This protein binds this small molecule.
Small molecule (SMILES): CC[C@H](C)[C@H](NC(=O)[C@H](CO)NC(=O)[C@H](CCCN=C(N)N)NC(=O)[C@@H](NC(=O)[C@@H]1CCCN1C(=O)[C@@H]1CCCN1C(=O)[C@H](C)N)C(C)C)C(=O)N[C@H](C=O)Cc1ccc(O)cc1

Binding-site contacts:
Ligand atom CD1 contacts residue TYR94 of chain 3.X at 3.5 Å (hydrophobic).
Ligand atom O contacts residue ASN227 of chain 3.X at 3.6 Å.
Ligand atom N contacts residue ASN227 of chain 3.X at 3.0 Å (h-bond).
Ligand atom CB contacts residue ASP233 of chain 3.X at 3.0 Å.
Ligand atom CG contacts residue ASP233 of chain 3.X at 3.0 Å.
Ligand atom N contacts residue THR235 of chain 3.X at 3.9 Å.
Ligand atom N contacts residue THR235 of chain 3.X at 3.5 Å (h-bond).
Ligand atom C contacts residue THR235 of chain 3.X at 3.6 Å.
Ligand atom C contacts residue THR235 of chain 3.X at 3.6 Å.
Ligand atom O contacts residue HIS277 of chain 3.X at 3.4 Å.
Ligand atom CA contacts residue ASN227 of chain 3.X at 3.7 Å.
Ligand atom C contacts residue ASN227 of chain 3.X at 3.5 Å.
Ligand atom CG contacts residue LYS234 of chain 3.X at 3.3 Å.
Ligand atom O contacts residue THR235 of chain 3.X at 3.1 Å (h-bond).
Ligand atom CG contacts residue TYR273 of chain 3.X at 3.6 Å (hydrophobic).
Ligand atom O contacts residue LYS234 of chain 3.X at 3.6 Å.
Ligand atom CG contacts residue HIS277 of chain 3.X at 3.8 Å.
Ligand atom CD contacts residue TYR273 of chain 3.X at 3.3 Å (hydrophobic).
Ligand atom O contacts residue TYR94 of chain 3.X at 2.9 Å.
Ligand atom C contacts residue ASN281 of chain 3.X at 3.8 Å.
Ligand atom CG2 contacts residue GLU236 of chain 3.X at 3.3 Å.
Ligand atom O contacts residue LEU286 of chain 3.X at 3.2 Å.
Ligand atom CG2 contacts residue LEU286 of chain 3.X at 3.7 Å (hydrophobic).
Ligand atom CB contacts residue HIS277 of chain 3.X at 3.7 Å.
Ligand atom CD1 contacts residue TYR91 of chain 3.X at 3.9 Å (hydrophobic).
Ligand atom CG1 contacts residue TYR94 of chain 3.X at 3.8 Å (hydrophobic).
Ligand atom CB contacts residue LEU286 of chain 3.X at 3.9 Å (hydrophobic).
Ligand atom O contacts residue THR235 of chain 3.X at 3.0 Å (h-bond).
Ligand atom CA contacts residue THR235 of chain 3.X at 3.6 Å.
Ligand atom CB contacts residue TYR238 of chain 3.X at 3.6 Å (hydrophobic).
Ligand atom C contacts residue LEU286 of chain 3.X at 3.8 Å (hydrophobic).
Ligand atom CD contacts residue HIS277 of chain 3.X at 3.9 Å.
Ligand atom C contacts residue THR235 of chain 3.X at 3.6 Å.
Ligand atom O contacts residue ASN281 of chain 3.X at 2.6 Å (h-bond).
Ligand atom CG2 contacts residue HIS277 of chain 3.X at 3.3 Å.
Ligand atom C contacts residue TYR94 of chain 3.X at 4.0 Å (hydrophobic).
Ligand atom CG2 contacts residue ASN281 of chain 3.X at 3.6 Å.
Ligand atom CG1 contacts residue VAL280 of chain 3.X at 4.0 Å (hydrophobic).
Ligand atom CG2 contacts residue PHE278 of chain 3.X at 3.7 Å (hydrophobic).
Ligand atom N contacts residue TYR273 of chain 3.X at 3.9 Å.

Sequence of chain 3.X:
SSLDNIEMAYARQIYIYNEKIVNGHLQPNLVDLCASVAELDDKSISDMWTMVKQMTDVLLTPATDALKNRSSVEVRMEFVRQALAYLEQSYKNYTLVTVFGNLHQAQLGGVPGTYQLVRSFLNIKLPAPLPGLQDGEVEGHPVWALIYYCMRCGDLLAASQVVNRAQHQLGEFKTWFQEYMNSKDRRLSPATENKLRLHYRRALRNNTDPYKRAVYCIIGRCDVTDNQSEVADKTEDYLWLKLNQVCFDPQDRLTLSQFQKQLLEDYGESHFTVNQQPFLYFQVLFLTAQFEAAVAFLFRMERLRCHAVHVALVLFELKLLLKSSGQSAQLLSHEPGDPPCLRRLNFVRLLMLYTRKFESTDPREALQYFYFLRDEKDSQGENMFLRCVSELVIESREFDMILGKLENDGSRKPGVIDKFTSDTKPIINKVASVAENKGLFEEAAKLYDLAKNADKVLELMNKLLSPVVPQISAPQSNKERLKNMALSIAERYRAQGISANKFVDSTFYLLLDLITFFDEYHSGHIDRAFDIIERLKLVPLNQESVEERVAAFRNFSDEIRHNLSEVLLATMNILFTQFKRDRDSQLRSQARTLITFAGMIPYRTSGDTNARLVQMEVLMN